Sequence of chain 1.A:
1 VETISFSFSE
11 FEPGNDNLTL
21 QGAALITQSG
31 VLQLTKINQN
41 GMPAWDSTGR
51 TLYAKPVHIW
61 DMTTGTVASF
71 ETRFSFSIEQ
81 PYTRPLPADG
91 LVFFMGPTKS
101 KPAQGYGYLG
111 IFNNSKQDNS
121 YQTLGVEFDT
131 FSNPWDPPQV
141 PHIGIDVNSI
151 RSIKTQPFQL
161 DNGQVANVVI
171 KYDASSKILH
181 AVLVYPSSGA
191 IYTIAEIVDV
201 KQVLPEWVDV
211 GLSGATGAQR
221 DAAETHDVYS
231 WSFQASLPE

The protein below binds the small molecule below.
Small molecule (SMILES): OC[C@H]1O[C@@H](O)[C@H](O)[C@@H](O)[C@H]1O

Binding-site contacts:
Ligand atom O4 contacts residue GLY217 of chain 1.A at 3.2 Å.
Ligand atom O3 contacts residue PHE131 of chain 1.A at 4.1 Å.
Ligand atom O3 contacts residue ASP89 of chain 1.A at 2.7 Å (salt-bridge).
Ligand atom C4 contacts residue GLA1 of chain 1.C at 0.1 Å.
Ligand atom C1 contacts residue ALA218 of chain 1.A at 4.0 Å (hydrophobic).
Ligand atom O1 contacts residue GLA1 of chain 1.C at 1.3 Å.
Ligand atom C6 contacts residue PHE131 of chain 1.A at 4.0 Å (hydrophobic).
Ligand atom O6 contacts residue ALA222 of chain 1.A at 3.9 Å.
Ligand atom C3 contacts residue GLA1 of chain 1.C at 0.1 Å.
Ligand atom C4 contacts residue PHE131 of chain 1.A at 3.8 Å (hydrophobic).
Ligand atom C5 contacts residue GLA1 of chain 1.C at 0.1 Å.
Ligand atom O4 contacts residue GLA1 of chain 1.C at 0.1 Å (h-bond).
Ligand atom O2 contacts residue ASN133 of chain 1.A at 3.4 Å (h-bond).
Ligand atom O3 contacts residue ASN133 of chain 1.A at 2.9 Å (h-bond).
Ligand atom C6 contacts residue ALA218 of chain 1.A at 4.0 Å (hydrophobic).
Ligand atom O4 contacts residue TYR106 of chain 1.A at 4.1 Å.
Ligand atom O4 contacts residue ALA88 of chain 1.A at 3.9 Å.
Ligand atom C3 contacts residue PHE131 of chain 1.A at 3.6 Å (hydrophobic).
Ligand atom O3 contacts residue GLA1 of chain 1.C at 0.1 Å (h-bond).
Ligand atom C6 contacts residue ALA222 of chain 1.A at 3.7 Å (hydrophobic).
Ligand atom C1 contacts residue GLA1 of chain 1.C at 0.1 Å.
Ligand atom C6 contacts residue GLA1 of chain 1.C at 0.1 Å.
Ligand atom C2 contacts residue GLA1 of chain 1.C at 0.1 Å.
Ligand atom O6 contacts residue GLN219 of chain 1.A at 3.0 Å (h-bond).
Ligand atom C2 contacts residue ASN133 of chain 1.A at 4.0 Å.
Ligand atom C4 contacts residue ASP89 of chain 1.A at 3.4 Å.
Ligand atom O4 contacts residue ALA218 of chain 1.A at 3.1 Å (h-bond).
Ligand atom C2 contacts residue ALA218 of chain 1.A at 4.2 Å (hydrophobic).
Ligand atom C3 contacts residue ASP89 of chain 1.A at 3.6 Å.
Ligand atom O1 contacts residue ALA218 of chain 1.A at 3.6 Å.
Ligand atom O4 contacts residue ASP89 of chain 1.A at 2.7 Å (salt-bridge).
Ligand atom C3 contacts residue ASN133 of chain 1.A at 3.2 Å.
Ligand atom O3 contacts residue TYR106 of chain 1.A at 3.8 Å.
Ligand atom O3 contacts residue GLY107 of chain 1.A at 3.0 Å (h-bond).
Ligand atom C4 contacts residue ALA88 of chain 1.A at 4.1 Å (hydrophobic).
Ligand atom O6 contacts residue GLA1 of chain 1.C at 0.1 Å (h-bond).
Ligand atom C5 contacts residue PHE131 of chain 1.A at 3.6 Å (hydrophobic).
Ligand atom O5 contacts residue GLA1 of chain 1.C at 0.1 Å (h-bond).
Ligand atom O2 contacts residue GLA1 of chain 1.C at 0.1 Å (h-bond).
Ligand atom O5 contacts residue ALA218 of chain 1.A at 3.6 Å.